Sequence of chain 1.B:
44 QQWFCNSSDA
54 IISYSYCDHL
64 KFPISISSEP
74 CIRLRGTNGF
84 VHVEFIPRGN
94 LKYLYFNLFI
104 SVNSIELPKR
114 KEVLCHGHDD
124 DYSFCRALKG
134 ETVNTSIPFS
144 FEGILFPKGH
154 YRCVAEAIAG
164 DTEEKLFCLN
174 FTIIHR

A protein and the small-molecule ligand that binds it are described below.
Small molecule (SMILES): CC(=O)N[C@H]1[C@H](O[C@H]2[C@H](O)[C@@H](NC(C)=O)CO[C@@H]2CO)O[C@H](CO)[C@@H](O)[C@@H]1O

Binding-site contacts:
Ligand atom C4 contacts residue ASN173 of chain 1.B at 4.2 Å.
Ligand atom C2 contacts residue ASP61 of chain 1.B at 3.6 Å.
Ligand atom C7 contacts residue ASP61 of chain 1.B at 4.2 Å.
Ligand atom C3 contacts residue ASN173 of chain 1.B at 3.8 Å.
Ligand atom C5 contacts residue ARG155 of chain 1.B at 3.7 Å.
Ligand atom O5 contacts residue ARG155 of chain 1.B at 4.1 Å.
Ligand atom C7 contacts residue ARG155 of chain 1.B at 4.4 Å.
Ligand atom O7 contacts residue VAL157 of chain 1.B at 4.1 Å.
Ligand atom O5 contacts residue ASN173 of chain 1.B at 2.4 Å (h-bond).
Ligand atom C3 contacts residue ASP61 of chain 1.B at 3.8 Å.
Ligand atom C8 contacts residue ARG155 of chain 1.B at 3.4 Å.
Ligand atom O3 contacts residue ASP61 of chain 1.B at 2.8 Å (salt-bridge).
Ligand atom C6 contacts residue ARG155 of chain 1.B at 4.2 Å.
Ligand atom N2 contacts residue ASN173 of chain 1.B at 2.8 Å (h-bond).
Ligand atom C8 contacts residue VAL157 of chain 1.B at 3.4 Å (hydrophobic).
Ligand atom C5 contacts residue ASN173 of chain 1.B at 3.7 Å.
Ligand atom C8 contacts residue ASN173 of chain 1.B at 3.9 Å.
Ligand atom N2 contacts residue ASP61 of chain 1.B at 3.3 Å (salt-bridge).
Ligand atom C2 contacts residue ASN173 of chain 1.B at 2.4 Å.
Ligand atom C1 contacts residue ARG155 of chain 1.B at 4.4 Å.
Ligand atom O7 contacts residue ASN173 of chain 1.B at 4.3 Å.
Ligand atom O7 contacts residue CYS60 of chain 1.B at 4.1 Å.
Ligand atom C1 contacts residue ASN173 of chain 1.B at 1.4 Å.
Ligand atom C7 contacts residue VAL157 of chain 1.B at 4.0 Å (hydrophobic).
Ligand atom O7 contacts residue ASP61 of chain 1.B at 4.4 Å.
Ligand atom C7 contacts residue ASN173 of chain 1.B at 3.5 Å.